Sequence of chain 1.A:
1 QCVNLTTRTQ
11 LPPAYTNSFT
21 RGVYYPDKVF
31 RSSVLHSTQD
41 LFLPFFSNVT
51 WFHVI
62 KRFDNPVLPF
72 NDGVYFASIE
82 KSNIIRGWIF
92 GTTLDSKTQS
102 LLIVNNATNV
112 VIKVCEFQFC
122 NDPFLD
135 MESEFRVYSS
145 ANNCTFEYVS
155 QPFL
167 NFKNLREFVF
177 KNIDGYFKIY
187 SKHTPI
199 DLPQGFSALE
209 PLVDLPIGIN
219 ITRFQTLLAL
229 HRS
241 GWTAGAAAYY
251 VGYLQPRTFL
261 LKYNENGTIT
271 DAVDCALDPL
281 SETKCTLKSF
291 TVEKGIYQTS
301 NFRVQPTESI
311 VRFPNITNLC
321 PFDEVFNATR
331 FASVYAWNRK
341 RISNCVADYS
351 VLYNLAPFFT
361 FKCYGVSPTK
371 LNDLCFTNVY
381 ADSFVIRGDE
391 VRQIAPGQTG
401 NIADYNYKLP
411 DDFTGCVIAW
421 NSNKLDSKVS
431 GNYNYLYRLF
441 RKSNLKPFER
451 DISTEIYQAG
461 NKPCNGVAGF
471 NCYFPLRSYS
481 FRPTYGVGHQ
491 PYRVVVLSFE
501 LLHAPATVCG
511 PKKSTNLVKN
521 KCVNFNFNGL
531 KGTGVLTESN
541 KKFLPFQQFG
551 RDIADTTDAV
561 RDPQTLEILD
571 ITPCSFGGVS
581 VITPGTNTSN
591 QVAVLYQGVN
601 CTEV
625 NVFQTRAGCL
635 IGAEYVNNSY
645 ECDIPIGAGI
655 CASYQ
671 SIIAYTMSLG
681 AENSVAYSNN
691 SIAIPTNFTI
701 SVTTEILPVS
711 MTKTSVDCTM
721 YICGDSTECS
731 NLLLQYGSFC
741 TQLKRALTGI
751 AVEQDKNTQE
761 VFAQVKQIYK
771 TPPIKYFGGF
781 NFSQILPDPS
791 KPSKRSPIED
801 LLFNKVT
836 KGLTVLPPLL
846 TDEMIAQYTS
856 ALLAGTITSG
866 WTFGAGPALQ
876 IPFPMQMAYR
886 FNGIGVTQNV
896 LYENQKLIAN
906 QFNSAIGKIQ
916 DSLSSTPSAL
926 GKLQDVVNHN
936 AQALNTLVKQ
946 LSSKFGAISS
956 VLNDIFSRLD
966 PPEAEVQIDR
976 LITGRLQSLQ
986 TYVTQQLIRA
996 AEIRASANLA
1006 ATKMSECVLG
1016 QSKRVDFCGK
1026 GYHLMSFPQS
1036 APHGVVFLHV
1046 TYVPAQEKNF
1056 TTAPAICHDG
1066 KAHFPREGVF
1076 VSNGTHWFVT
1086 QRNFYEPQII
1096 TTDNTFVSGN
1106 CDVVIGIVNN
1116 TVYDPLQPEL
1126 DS

A protein and the small-molecule ligand that binds it are described below.
Small molecule (SMILES): CC(=O)N[C@H]1[C@H](O[C@H]2[C@H](O)[C@@H](NC(C)=O)CO[C@@H]2CO)O[C@H](CO)[C@@H](O)[C@@H]1O

Binding-site contacts:
Ligand atom C1 contacts residue ASN1078 of chain 1.A at 1.4 Å.
Ligand atom C8 contacts residue GLY1079 of chain 1.A at 4.4 Å.
Ligand atom N2 contacts residue THR1080 of chain 1.A at 3.4 Å.
Ligand atom C8 contacts residue THR1080 of chain 1.A at 4.2 Å.
Ligand atom C8 contacts residue ASN1078 of chain 1.A at 3.4 Å.
Ligand atom C6 contacts residue PHE1083 of chain 1.A at 3.6 Å (hydrophobic).
Ligand atom O5 contacts residue ASN1078 of chain 1.A at 2.4 Å (h-bond).
Ligand atom C3 contacts residue ASN1078 of chain 1.A at 3.8 Å.
Ligand atom C6 contacts residue HIS1081 of chain 1.A at 4.2 Å.
Ligand atom N2 contacts residue ASN1078 of chain 1.A at 2.9 Å (h-bond).
Ligand atom C7 contacts residue THR1080 of chain 1.A at 4.3 Å.
Ligand atom O4 contacts residue HIS1081 of chain 1.A at 3.7 Å.
Ligand atom C1 contacts residue HIS1081 of chain 1.A at 4.4 Å.
Ligand atom C2 contacts residue THR1080 of chain 1.A at 4.2 Å.
Ligand atom C5 contacts residue PHE1083 of chain 1.A at 4.2 Å (hydrophobic).
Ligand atom C5 contacts residue ASN1078 of chain 1.A at 3.7 Å.
Ligand atom C4 contacts residue HIS1081 of chain 1.A at 3.9 Å.
Ligand atom C5 contacts residue HIS1081 of chain 1.A at 3.5 Å.
Ligand atom O7 contacts residue ASN1078 of chain 1.A at 3.3 Å (h-bond).
Ligand atom C7 contacts residue ASN1078 of chain 1.A at 3.3 Å.
Ligand atom C3 contacts residue HIS1081 of chain 1.A at 4.0 Å.
Ligand atom C3 contacts residue THR1080 of chain 1.A at 4.2 Å.
Ligand atom C4 contacts residue ASN1078 of chain 1.A at 4.2 Å.
Ligand atom C2 contacts residue ASN1078 of chain 1.A at 2.5 Å.
Ligand atom O5 contacts residue HIS1081 of chain 1.A at 4.4 Å.
Ligand atom O5 contacts residue PHE1083 of chain 1.A at 3.8 Å.
Ligand atom C7 contacts residue HIS1081 of chain 1.A at 4.4 Å.